Binding-site contacts:
Ligand atom CH3 contacts residue PXD1 of chain 1.E at 3.5 Å.
Ligand atom OXT contacts residue GLY36 of chain 4.A at 3.4 Å (h-bond).
Ligand atom OX1 contacts residue TP91 of chain 1.G at 3.4 Å.
Ligand atom OX1 contacts residue GLY35 of chain 4.A at 3.3 Å.
Ligand atom OX1 contacts residue THR82 of chain 4.A at 4.3 Å.
Ligand atom CH3 contacts residue VAL486 of chain 1.A at 4.1 Å (hydrophobic).
Ligand atom O contacts residue PHE121 of chain 4.A at 4.3 Å.
Ligand atom OXT contacts residue PHE121 of chain 4.A at 4.2 Å.
Ligand atom OX1 contacts residue ALA37 of chain 4.A at 4.5 Å.
Ligand atom OXT contacts residue GLN122 of chain 4.A at 2.8 Å (h-bond).
Ligand atom C contacts residue TP91 of chain 1.G at 3.4 Å.
Ligand atom CH3 contacts residue TP91 of chain 1.G at 3.3 Å.
Ligand atom O contacts residue VAL400 of chain 1.A at 3.8 Å.
Ligand atom OXT contacts residue PXD1 of chain 1.E at 3.9 Å.
Ligand atom OX1 contacts residue GLY36 of chain 4.A at 2.4 Å (h-bond).
Ligand atom O contacts residue GLN122 of chain 4.A at 3.2 Å (h-bond).
Ligand atom O contacts residue TP91 of chain 1.G at 3.3 Å (h-bond).
Ligand atom C contacts residue GLN122 of chain 4.A at 3.7 Å.
Ligand atom C contacts residue GLY36 of chain 4.A at 4.4 Å.
Ligand atom OX1 contacts residue GLN122 of chain 4.A at 2.9 Å (h-bond).
Ligand atom C contacts residue PXD1 of chain 1.E at 3.9 Å.
Ligand atom CH3 contacts residue MET485 of chain 1.A at 3.6 Å (hydrophobic).
Ligand atom OXT contacts residue TP91 of chain 1.G at 4.2 Å.

Sequence of chain 1.A:
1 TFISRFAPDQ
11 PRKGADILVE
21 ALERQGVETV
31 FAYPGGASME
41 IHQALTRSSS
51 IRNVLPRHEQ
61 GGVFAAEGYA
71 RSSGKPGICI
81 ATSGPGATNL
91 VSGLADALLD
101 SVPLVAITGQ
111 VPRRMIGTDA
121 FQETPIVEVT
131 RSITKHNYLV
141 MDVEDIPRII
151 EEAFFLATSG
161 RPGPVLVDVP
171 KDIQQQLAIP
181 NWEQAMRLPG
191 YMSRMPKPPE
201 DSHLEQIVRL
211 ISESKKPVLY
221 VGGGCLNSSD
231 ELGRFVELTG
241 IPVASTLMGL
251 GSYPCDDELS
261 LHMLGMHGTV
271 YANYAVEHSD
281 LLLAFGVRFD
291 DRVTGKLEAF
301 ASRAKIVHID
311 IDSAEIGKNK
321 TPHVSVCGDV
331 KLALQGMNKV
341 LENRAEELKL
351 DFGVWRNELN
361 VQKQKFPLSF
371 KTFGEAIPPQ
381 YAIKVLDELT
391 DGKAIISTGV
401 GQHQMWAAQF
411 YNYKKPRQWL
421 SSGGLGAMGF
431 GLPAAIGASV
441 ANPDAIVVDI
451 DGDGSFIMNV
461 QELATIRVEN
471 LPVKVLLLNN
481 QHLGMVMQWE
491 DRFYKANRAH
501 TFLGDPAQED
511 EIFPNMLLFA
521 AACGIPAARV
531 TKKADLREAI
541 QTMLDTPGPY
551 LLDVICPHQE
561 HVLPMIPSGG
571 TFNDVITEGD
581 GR

Sequence of chain 4.A:
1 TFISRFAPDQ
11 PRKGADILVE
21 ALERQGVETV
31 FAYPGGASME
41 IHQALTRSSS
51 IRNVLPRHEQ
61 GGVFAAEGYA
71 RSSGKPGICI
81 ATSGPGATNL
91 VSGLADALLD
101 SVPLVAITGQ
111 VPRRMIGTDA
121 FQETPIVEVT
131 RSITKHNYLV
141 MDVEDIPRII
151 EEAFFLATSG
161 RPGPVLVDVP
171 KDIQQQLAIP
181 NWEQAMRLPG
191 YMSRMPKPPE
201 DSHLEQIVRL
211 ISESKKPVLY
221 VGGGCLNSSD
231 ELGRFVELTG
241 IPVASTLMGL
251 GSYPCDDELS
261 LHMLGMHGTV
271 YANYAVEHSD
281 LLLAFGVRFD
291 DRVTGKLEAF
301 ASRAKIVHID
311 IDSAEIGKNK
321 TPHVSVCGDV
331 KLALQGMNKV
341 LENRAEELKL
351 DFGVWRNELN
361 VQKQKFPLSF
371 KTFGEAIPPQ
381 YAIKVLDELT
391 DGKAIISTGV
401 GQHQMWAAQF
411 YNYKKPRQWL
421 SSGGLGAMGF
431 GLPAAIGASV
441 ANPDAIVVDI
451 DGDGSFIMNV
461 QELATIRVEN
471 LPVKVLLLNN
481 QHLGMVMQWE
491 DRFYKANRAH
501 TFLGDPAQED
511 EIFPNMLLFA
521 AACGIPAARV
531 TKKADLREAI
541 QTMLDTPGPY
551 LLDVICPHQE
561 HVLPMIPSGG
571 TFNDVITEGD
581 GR

A protein and the small-molecule ligand that binds it are described below.
Small molecule (SMILES): CC(=O)OO